Binding-site contacts:
Ligand atom N2 contacts residue ASN215 of chain 1.B at 2.8 Å (h-bond).
Ligand atom C7 contacts residue LEU16 of chain 1.B at 4.2 Å (hydrophobic).
Ligand atom C8 contacts residue ASN215 of chain 1.B at 4.5 Å.
Ligand atom C8 contacts residue ARG15 of chain 1.B at 3.7 Å.
Ligand atom C3 contacts residue PRO14 of chain 1.B at 4.2 Å (hydrophobic).
Ligand atom O5 contacts residue ASN215 of chain 1.B at 2.3 Å (h-bond).
Ligand atom C1 contacts residue TYR13 of chain 1.B at 4.2 Å (hydrophobic).
Ligand atom C2 contacts residue ASN215 of chain 1.B at 2.5 Å.
Ligand atom O7 contacts residue ASN215 of chain 1.B at 3.9 Å.
Ligand atom C8 contacts residue PRO14 of chain 1.B at 3.4 Å (hydrophobic).
Ligand atom C7 contacts residue ASN215 of chain 1.B at 3.5 Å.
Ligand atom C2 contacts residue PRO14 of chain 1.B at 3.8 Å (hydrophobic).
Ligand atom O7 contacts residue LEU16 of chain 1.B at 4.0 Å.
Ligand atom C7 contacts residue ARG15 of chain 1.B at 4.5 Å.
Ligand atom C8 contacts residue LEU16 of chain 1.B at 3.8 Å (hydrophobic).
Ligand atom C4 contacts residue ASN215 of chain 1.B at 4.2 Å.
Ligand atom C5 contacts residue ASN215 of chain 1.B at 3.6 Å.
Ligand atom C5 contacts residue TYR13 of chain 1.B at 4.1 Å (hydrophobic).
Ligand atom C1 contacts residue ASN215 of chain 1.B at 1.4 Å.
Ligand atom O6 contacts residue TYR13 of chain 1.B at 4.0 Å.
Ligand atom C3 contacts residue ASN215 of chain 1.B at 3.8 Å.
Ligand atom N2 contacts residue PRO14 of chain 1.B at 2.8 Å (h-bond).
Ligand atom C7 contacts residue PRO14 of chain 1.B at 3.6 Å (hydrophobic).
Ligand atom N2 contacts residue ARG15 of chain 1.B at 4.2 Å.
Ligand atom C1 contacts residue PRO14 of chain 1.B at 3.8 Å (hydrophobic).
Ligand atom O5 contacts residue TYR13 of chain 1.B at 4.1 Å.

A protein and the small-molecule ligand that binds it are described below.
Small molecule (SMILES): CC(=O)N[C@@H]1[C@@H](O)[C@H](O)[C@@H](CO)O[C@H]1O

Sequence of chain 1.B:
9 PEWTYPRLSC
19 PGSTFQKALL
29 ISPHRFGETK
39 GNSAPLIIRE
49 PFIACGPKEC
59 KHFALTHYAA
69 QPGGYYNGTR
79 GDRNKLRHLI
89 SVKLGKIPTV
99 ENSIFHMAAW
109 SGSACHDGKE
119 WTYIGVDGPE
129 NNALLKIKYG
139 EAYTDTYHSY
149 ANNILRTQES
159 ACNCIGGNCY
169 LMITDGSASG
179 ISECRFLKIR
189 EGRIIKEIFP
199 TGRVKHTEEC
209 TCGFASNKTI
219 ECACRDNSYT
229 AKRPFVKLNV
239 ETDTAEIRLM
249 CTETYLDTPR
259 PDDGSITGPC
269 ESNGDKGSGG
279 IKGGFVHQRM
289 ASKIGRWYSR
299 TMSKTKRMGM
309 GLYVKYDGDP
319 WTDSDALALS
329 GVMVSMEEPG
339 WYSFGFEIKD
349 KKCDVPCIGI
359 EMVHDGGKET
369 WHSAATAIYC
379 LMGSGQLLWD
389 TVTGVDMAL